This small molecule binds to this protein.
Small molecule (SMILES): C[C@@H]1O[C@@H](O)[C@@H](O)[C@H](O)[C@@H]1O

Sequence of chain 1.D:
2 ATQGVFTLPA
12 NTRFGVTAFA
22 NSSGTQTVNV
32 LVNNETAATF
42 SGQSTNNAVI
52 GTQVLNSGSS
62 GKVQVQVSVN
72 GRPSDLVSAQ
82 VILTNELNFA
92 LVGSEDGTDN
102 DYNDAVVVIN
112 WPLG

Binding-site contacts:
Ligand atom C6 contacts residue SER24 of chain 1.D at 3.7 Å.
Ligand atom O1 contacts residue SER24 of chain 1.D at 4.1 Å.
Ligand atom O2 contacts residue ASP97 of chain 1.D at 2.6 Å (salt-bridge).
Ligand atom C2 contacts residue ASP97 of chain 1.D at 3.5 Å.
Ligand atom O3 contacts residue CA1 of chain 1.P at 2.5 Å.
Ligand atom O2 contacts residue GLU96 of chain 1.D at 3.4 Å (salt-bridge).
Ligand atom C3 contacts residue CA1 of chain 1.O at 3.4 Å.
Ligand atom O3 contacts residue CA1 of chain 1.O at 2.5 Å.
Ligand atom C2 contacts residue ASP105 of chain 1.D at 3.2 Å.
Ligand atom O3 contacts residue ASP100 of chain 1.D at 2.5 Å (salt-bridge).
Ligand atom C2 contacts residue CA1 of chain 1.O at 3.3 Å.
Ligand atom C4 contacts residue GLY115 of chain 1.C at 3.4 Å.
Ligand atom C4 contacts residue CA1 of chain 1.P at 3.4 Å.
Ligand atom C4 contacts residue ASP100 of chain 1.D at 3.9 Å.
Ligand atom O4 contacts residue SER23 of chain 1.D at 3.4 Å.
Ligand atom O3 contacts residue ASP102 of chain 1.D at 2.9 Å (salt-bridge).
Ligand atom O5 contacts residue SER23 of chain 1.D at 3.5 Å (h-bond).
Ligand atom C3 contacts residue ASP100 of chain 1.D at 3.1 Å.
Ligand atom C6 contacts residue GLY115 of chain 1.C at 3.7 Å.
Ligand atom C3 contacts residue ASP105 of chain 1.D at 3.7 Å.
Ligand atom O2 contacts residue ASP100 of chain 1.D at 3.8 Å.
Ligand atom C1 contacts residue SER23 of chain 1.D at 3.6 Å.
Ligand atom O4 contacts residue ASP105 of chain 1.D at 3.7 Å.
Ligand atom O2 contacts residue ASP105 of chain 1.D at 3.3 Å (salt-bridge).
Ligand atom O4 contacts residue ASP102 of chain 1.D at 4.1 Å.
Ligand atom O4 contacts residue CA1 of chain 1.P at 2.5 Å.
Ligand atom O2 contacts residue CA1 of chain 1.O at 2.5 Å.
Ligand atom C6 contacts residue THR46 of chain 1.D at 4.1 Å.
Ligand atom C2 contacts residue CA1 of chain 1.P at 3.8 Å.
Ligand atom O3 contacts residue ASP105 of chain 1.D at 3.0 Å (salt-bridge).
Ligand atom C1 contacts residue SER24 of chain 1.D at 3.8 Å.
Ligand atom O5 contacts residue SER24 of chain 1.D at 3.0 Å (h-bond).
Ligand atom C1 contacts residue ASP97 of chain 1.D at 3.9 Å.
Ligand atom C5 contacts residue GLY115 of chain 1.C at 4.2 Å.
Ligand atom O4 contacts residue ASN22 of chain 1.D at 3.0 Å (h-bond).
Ligand atom C5 contacts residue SER24 of chain 1.D at 3.9 Å.
Ligand atom C3 contacts residue CA1 of chain 1.P at 3.4 Å.
Ligand atom O2 contacts residue GLY98 of chain 1.D at 4.0 Å.
Ligand atom O4 contacts residue GLY115 of chain 1.C at 2.6 Å (h-bond).
Ligand atom C2 contacts residue SER23 of chain 1.D at 3.6 Å.

Sequence of chain 1.C:
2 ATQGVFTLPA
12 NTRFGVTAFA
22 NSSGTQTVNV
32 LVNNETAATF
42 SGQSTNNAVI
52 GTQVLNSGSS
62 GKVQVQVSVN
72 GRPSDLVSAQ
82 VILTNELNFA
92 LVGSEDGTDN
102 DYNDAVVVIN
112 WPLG